Sequence of chain 1.A:
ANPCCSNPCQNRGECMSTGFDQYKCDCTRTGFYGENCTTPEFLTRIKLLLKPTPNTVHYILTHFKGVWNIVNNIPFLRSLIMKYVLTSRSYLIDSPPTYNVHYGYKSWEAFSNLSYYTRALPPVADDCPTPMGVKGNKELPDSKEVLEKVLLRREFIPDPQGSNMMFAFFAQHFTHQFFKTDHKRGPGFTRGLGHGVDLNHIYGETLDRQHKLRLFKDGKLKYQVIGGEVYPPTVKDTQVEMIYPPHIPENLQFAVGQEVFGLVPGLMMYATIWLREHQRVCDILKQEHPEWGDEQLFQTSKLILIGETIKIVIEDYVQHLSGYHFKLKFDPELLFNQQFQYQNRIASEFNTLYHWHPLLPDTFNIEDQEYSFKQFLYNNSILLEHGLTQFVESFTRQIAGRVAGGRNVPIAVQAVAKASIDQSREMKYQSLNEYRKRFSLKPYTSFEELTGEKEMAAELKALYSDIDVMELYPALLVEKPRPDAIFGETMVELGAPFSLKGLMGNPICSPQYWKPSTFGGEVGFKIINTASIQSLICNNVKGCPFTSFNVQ

Binding-site contacts:
Ligand atom C4 contacts residue LEU207 of chain 1.B at 4.3 Å (hydrophobic).
Ligand atom C2 contacts residue ASN113 of chain 1.A at 2.5 Å.
Ligand atom N2 contacts residue ASN113 of chain 1.A at 3.0 Å (h-bond).
Ligand atom O4 contacts residue ARG185 of chain 1.A at 3.8 Å.
Ligand atom O7 contacts residue LEU207 of chain 1.B at 3.9 Å.
Ligand atom C8 contacts residue ASN113 of chain 1.A at 4.3 Å.
Ligand atom C4 contacts residue ASN113 of chain 1.A at 4.2 Å.
Ligand atom O7 contacts residue ASN113 of chain 1.A at 3.6 Å.
Ligand atom O6 contacts residue TYR116 of chain 1.A at 3.6 Å (h-bond).
Ligand atom C3 contacts residue ASN113 of chain 1.A at 3.8 Å.
Ligand atom O5 contacts residue GLU109 of chain 1.A at 3.6 Å.
Ligand atom O5 contacts residue PHE189 of chain 1.A at 4.4 Å.
Ligand atom C4 contacts residue ARG185 of chain 1.A at 4.2 Å.
Ligand atom O3 contacts residue ARG185 of chain 1.A at 4.4 Å.
Ligand atom C1 contacts residue ASN113 of chain 1.A at 1.5 Å.
Ligand atom C5 contacts residue ASN113 of chain 1.A at 3.7 Å.
Ligand atom C6 contacts residue TYR116 of chain 1.A at 4.2 Å (hydrophobic).
Ligand atom N2 contacts residue SER115 of chain 1.A at 4.3 Å.
Ligand atom C5 contacts residue PHE189 of chain 1.A at 4.4 Å (hydrophobic).
Ligand atom C6 contacts residue PHE189 of chain 1.A at 4.2 Å (hydrophobic).
Ligand atom C5 contacts residue ARG185 of chain 1.A at 4.3 Å.
Ligand atom O5 contacts residue ASN113 of chain 1.A at 2.4 Å (h-bond).
Ligand atom O6 contacts residue LEU207 of chain 1.B at 4.1 Å.
Ligand atom C1 contacts residue TYR116 of chain 1.A at 4.0 Å (hydrophobic).
Ligand atom O5 contacts residue TYR116 of chain 1.A at 3.6 Å.
Ligand atom C1 contacts residue GLU109 of chain 1.A at 3.7 Å.
Ligand atom C7 contacts residue ASN113 of chain 1.A at 3.5 Å.
Ligand atom C1 contacts residue SER115 of chain 1.A at 4.4 Å.
Ligand atom O6 contacts residue GLU109 of chain 1.A at 4.4 Å.
Ligand atom C3 contacts residue ARG185 of chain 1.A at 3.8 Å.

Sequence of chain 1.B:
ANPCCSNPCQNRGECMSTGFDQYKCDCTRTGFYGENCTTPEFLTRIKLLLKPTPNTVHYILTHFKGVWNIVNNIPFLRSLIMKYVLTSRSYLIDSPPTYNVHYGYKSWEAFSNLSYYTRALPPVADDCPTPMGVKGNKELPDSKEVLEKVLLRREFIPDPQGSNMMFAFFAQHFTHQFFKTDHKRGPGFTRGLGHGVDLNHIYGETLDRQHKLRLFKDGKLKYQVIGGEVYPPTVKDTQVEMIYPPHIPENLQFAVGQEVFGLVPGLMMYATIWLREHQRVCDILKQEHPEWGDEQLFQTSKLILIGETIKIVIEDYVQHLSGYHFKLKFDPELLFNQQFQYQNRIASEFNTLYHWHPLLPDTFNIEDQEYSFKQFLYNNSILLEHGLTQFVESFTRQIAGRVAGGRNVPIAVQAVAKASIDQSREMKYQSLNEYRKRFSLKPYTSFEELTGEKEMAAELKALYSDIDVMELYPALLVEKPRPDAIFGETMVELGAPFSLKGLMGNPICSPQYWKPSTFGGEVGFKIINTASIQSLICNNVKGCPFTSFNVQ

A protein and the small-molecule ligand that binds it are described below.
Small molecule (SMILES): CC(=O)N[C@@H]1[C@@H](O)[C@H](O)[C@@H](CO)O[C@H]1O